Sequence of chain 1.A:
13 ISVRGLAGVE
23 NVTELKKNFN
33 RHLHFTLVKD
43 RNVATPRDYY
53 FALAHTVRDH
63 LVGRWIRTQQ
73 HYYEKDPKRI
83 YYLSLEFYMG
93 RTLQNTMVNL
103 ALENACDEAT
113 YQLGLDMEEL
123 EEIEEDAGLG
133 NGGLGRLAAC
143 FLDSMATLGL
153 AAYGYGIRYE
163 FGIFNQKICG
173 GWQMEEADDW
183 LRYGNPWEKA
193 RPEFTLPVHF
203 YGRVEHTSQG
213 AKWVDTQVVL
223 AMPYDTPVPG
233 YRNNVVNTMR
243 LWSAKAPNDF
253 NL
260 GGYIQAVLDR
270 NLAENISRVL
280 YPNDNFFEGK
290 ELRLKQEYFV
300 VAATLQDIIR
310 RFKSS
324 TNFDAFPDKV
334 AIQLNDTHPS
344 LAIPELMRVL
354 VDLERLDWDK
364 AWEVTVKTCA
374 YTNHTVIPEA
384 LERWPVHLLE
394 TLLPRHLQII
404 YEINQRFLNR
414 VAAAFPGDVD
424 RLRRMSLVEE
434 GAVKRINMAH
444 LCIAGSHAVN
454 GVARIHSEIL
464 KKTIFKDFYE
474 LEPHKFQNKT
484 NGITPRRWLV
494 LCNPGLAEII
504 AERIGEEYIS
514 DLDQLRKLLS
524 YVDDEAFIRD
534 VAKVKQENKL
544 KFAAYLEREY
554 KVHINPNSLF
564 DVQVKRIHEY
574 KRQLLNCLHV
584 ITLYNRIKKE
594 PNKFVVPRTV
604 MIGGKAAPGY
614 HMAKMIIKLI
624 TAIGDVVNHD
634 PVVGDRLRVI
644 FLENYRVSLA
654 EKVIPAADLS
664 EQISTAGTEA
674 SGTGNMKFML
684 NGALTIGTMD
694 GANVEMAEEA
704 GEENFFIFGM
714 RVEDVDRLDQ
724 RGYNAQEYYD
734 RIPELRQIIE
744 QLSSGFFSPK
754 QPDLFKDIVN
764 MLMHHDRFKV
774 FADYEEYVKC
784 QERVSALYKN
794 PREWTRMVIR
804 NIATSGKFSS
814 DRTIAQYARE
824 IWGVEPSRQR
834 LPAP

The small molecule below binds the protein below.
Small molecule (SMILES): O=C(N[C@@H](Cc1ccc(F)cc1)C(=O)N1CCC(O)CC1)c1cc2cc(Cl)ccc2[nH]1

Sequence of chain 2.A:
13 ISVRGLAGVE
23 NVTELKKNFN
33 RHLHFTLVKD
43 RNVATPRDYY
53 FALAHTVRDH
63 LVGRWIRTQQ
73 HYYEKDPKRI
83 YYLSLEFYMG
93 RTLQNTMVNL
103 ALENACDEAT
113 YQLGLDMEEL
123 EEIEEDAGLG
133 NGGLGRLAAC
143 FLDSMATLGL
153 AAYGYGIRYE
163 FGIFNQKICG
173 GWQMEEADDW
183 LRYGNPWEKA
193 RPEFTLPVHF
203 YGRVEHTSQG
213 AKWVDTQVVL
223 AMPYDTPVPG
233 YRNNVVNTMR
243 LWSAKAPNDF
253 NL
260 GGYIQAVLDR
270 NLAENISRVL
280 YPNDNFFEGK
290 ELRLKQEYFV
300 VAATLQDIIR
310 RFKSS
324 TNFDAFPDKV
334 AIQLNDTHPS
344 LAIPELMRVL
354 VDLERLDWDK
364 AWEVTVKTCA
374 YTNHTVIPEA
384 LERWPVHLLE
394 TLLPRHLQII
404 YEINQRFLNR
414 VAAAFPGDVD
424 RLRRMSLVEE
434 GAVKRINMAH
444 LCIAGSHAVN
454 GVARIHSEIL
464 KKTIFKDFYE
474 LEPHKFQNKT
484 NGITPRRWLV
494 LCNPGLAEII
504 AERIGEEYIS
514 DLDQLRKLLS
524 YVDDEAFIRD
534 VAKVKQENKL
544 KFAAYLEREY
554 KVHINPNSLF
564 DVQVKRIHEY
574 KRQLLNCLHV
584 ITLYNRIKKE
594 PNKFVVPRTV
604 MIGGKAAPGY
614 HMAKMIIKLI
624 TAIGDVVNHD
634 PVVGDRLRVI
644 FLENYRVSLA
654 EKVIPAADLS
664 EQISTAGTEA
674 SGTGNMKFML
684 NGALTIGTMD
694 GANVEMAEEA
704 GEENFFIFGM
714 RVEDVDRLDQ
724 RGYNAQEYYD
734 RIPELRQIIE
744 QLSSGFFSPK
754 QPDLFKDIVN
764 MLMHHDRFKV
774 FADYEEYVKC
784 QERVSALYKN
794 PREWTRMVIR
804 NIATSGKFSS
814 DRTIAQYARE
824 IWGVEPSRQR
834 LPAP

Binding-site contacts:
Ligand atom C13 contacts residue TYR185 of chain 1.A at 3.5 Å (hydrophobic).
Ligand atom C10 contacts residue THR38 of chain 1.A at 3.7 Å.
Ligand atom C18 contacts residue HIS57 of chain 1.A at 3.6 Å.
Ligand atom C2 contacts residue ARG60 of chain 2.A at 3.6 Å.
Ligand atom C4 contacts residue GLU190 of chain 2.A at 3.5 Å.
Ligand atom C3 contacts residue GLU190 of chain 2.A at 3.6 Å.
Ligand atom C7 contacts residue THR38 of chain 1.A at 3.4 Å.
Ligand atom C8 contacts residue LYS191 of chain 2.A at 3.7 Å.
Ligand atom F1 contacts residue GLY186 of chain 1.A at 3.1 Å.
Ligand atom F1 contacts residue PHE53 of chain 1.A at 3.6 Å.
Ligand atom O2 contacts residue LYS191 of chain 2.A at 3.0 Å (salt-bridge).
Ligand atom C7 contacts residue VAL40 of chain 1.A at 3.6 Å (hydrophobic).
Ligand atom C4 contacts residue PRO188 of chain 2.A at 3.8 Å (hydrophobic).
Ligand atom C1 contacts residue ARG60 of chain 2.A at 3.5 Å.
Ligand atom O1 contacts residue GLU190 of chain 2.A at 3.4 Å (salt-bridge).
Ligand atom CL1 contacts residue TRP67 of chain 2.A at 3.6 Å.
Ligand atom C20 contacts residue HIS57 of chain 1.A at 3.7 Å.
Ligand atom N1 contacts residue GLU190 of chain 2.A at 2.8 Å (salt-bridge).
Ligand atom C8 contacts residue ARG60 of chain 2.A at 3.5 Å.
Ligand atom C12 contacts residue ALA192 of chain 2.A at 3.6 Å (hydrophobic).
Ligand atom CL1 contacts residue ARG60 of chain 2.A at 3.7 Å.
Ligand atom C4 contacts residue ARG60 of chain 2.A at 3.6 Å.
Ligand atom C6 contacts residue ARG60 of chain 2.A at 3.5 Å.
Ligand atom N1 contacts residue ARG60 of chain 2.A at 3.5 Å (salt-bridge).
Ligand atom C1 contacts residue TRP67 of chain 2.A at 3.7 Å (hydrophobic).
Ligand atom C22 contacts residue PHE53 of chain 1.A at 3.5 Å (hydrophobic).
Ligand atom C19 contacts residue HIS57 of chain 1.A at 3.5 Å.
Ligand atom C2 contacts residue TRP67 of chain 2.A at 3.6 Å (hydrophobic).
Ligand atom C3 contacts residue ARG60 of chain 2.A at 3.7 Å.
Ligand atom F1 contacts residue ASN187 of chain 1.A at 3.2 Å.
Ligand atom CL1 contacts residue VAL64 of chain 2.A at 3.5 Å.
Ligand atom C3 contacts residue PRO188 of chain 2.A at 3.4 Å (hydrophobic).
Ligand atom C5 contacts residue ARG60 of chain 2.A at 3.5 Å.
Ligand atom C17 contacts residue THR38 of chain 1.A at 3.4 Å.
Ligand atom C6 contacts residue VAL40 of chain 1.A at 3.3 Å (hydrophobic).
Ligand atom C7 contacts residue ARG60 of chain 2.A at 3.5 Å.
Ligand atom F1 contacts residue PRO188 of chain 1.A at 2.9 Å.
Ligand atom C3 contacts residue TRP189 of chain 2.A at 3.4 Å (hydrophobic).
Ligand atom N2 contacts residue THR38 of chain 1.A at 3.0 Å (h-bond).
Ligand atom C5 contacts residue VAL40 of chain 1.A at 3.5 Å (hydrophobic).